Sequence of chain 1.A:
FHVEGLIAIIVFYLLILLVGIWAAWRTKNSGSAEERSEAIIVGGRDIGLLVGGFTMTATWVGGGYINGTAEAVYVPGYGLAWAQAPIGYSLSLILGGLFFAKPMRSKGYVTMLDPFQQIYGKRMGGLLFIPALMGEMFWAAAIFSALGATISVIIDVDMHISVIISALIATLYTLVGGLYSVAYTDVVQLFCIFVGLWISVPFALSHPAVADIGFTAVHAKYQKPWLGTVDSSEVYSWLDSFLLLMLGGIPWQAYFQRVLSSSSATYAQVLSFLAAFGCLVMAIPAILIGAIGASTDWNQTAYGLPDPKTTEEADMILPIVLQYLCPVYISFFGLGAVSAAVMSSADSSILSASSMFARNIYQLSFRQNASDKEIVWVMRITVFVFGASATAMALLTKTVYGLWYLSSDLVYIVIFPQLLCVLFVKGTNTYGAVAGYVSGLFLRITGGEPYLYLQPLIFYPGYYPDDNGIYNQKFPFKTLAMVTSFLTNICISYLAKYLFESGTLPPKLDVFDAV

Sequence of chain 1.B:
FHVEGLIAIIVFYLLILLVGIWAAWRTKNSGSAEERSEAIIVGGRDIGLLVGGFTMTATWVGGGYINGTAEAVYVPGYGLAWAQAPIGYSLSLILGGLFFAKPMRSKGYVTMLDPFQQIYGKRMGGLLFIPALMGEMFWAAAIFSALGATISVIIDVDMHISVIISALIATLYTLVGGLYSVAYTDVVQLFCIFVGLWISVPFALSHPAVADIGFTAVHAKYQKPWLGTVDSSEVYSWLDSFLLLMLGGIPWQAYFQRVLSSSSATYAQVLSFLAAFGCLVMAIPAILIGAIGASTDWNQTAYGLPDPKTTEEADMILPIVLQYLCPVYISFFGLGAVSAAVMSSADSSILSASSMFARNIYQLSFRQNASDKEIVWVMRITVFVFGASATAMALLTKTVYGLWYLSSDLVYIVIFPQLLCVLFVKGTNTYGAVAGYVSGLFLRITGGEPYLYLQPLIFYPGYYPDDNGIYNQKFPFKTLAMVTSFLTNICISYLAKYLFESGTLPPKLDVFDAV

Binding-site contacts:
Ligand atom OAH contacts residue TYR331 of chain 1.A at 4.3 Å.
Ligand atom CAI contacts residue ALA219 of chain 1.B at 3.9 Å (hydrophobic).
Ligand atom CAZ contacts residue AV01 of chain 1.F at 4.2 Å.
Ligand atom CAK contacts residue AV01 of chain 1.F at 3.9 Å.
Ligand atom CAL contacts residue AV01 of chain 1.F at 3.8 Å.
Ligand atom CBF contacts residue AV01 of chain 1.F at 3.7 Å.
Ligand atom CAI contacts residue AV01 of chain 1.F at 4.4 Å.
Ligand atom CAQ contacts residue AV01 of chain 1.F at 3.7 Å.
Ligand atom CAA contacts residue ILE89 of chain 1.B at 3.8 Å (hydrophobic).
Ligand atom CAS contacts residue AV01 of chain 1.F at 4.4 Å.
Ligand atom CAO contacts residue ILE286 of chain 1.B at 4.5 Å (hydrophobic).
Ligand atom CAE contacts residue LEU82 of chain 1.B at 4.1 Å (hydrophobic).
Ligand atom CAI contacts residue LEU229 of chain 1.B at 4.5 Å (hydrophobic).
Ligand atom CAK contacts residue LEU229 of chain 1.B at 4.2 Å (hydrophobic).
Ligand atom CBH contacts residue AV01 of chain 1.F at 4.2 Å.
Ligand atom OAW contacts residue AV01 of chain 1.F at 4.0 Å.
Ligand atom CAP contacts residue AV01 of chain 1.F at 4.1 Å.
Ligand atom CAX contacts residue AV01 of chain 1.F at 3.4 Å.
Ligand atom CAU contacts residue AV01 of chain 1.F at 4.5 Å.
Ligand atom CAB contacts residue PRO88 of chain 1.B at 3.8 Å (hydrophobic).
Ligand atom CBD contacts residue AV01 of chain 1.F at 4.3 Å.
Ligand atom CAM contacts residue AV01 of chain 1.F at 3.6 Å.
Ligand atom CAT contacts residue AV01 of chain 1.F at 3.6 Å.
Ligand atom CAB contacts residue ILE289 of chain 1.B at 3.8 Å (hydrophobic).
Ligand atom CBG contacts residue AV01 of chain 1.F at 4.0 Å.
Ligand atom OAF contacts residue AV01 of chain 1.F at 2.4 Å (h-bond).
Ligand atom CBD contacts residue LEU229 of chain 1.B at 4.4 Å (hydrophobic).
Ligand atom CBC contacts residue AV01 of chain 1.F at 3.8 Å.
Ligand atom CAR contacts residue AV01 of chain 1.F at 4.4 Å.
Ligand atom CAQ contacts residue LEU82 of chain 1.B at 3.6 Å (hydrophobic).
Ligand atom CAP contacts residue LEU82 of chain 1.B at 3.7 Å (hydrophobic).
Ligand atom CAY contacts residue AV01 of chain 1.F at 4.5 Å.

This small molecule binds to this protein.
Small molecule (SMILES): CC(C)CCC[C@@H](C)[C@H]1CC[C@H]2[C@@H]3CC=C4C[C@@H](OC(=O)CCC(=O)O)CC[C@]4(C)[C@H]3CC[C@]12C